Sequence of chain 2.A:
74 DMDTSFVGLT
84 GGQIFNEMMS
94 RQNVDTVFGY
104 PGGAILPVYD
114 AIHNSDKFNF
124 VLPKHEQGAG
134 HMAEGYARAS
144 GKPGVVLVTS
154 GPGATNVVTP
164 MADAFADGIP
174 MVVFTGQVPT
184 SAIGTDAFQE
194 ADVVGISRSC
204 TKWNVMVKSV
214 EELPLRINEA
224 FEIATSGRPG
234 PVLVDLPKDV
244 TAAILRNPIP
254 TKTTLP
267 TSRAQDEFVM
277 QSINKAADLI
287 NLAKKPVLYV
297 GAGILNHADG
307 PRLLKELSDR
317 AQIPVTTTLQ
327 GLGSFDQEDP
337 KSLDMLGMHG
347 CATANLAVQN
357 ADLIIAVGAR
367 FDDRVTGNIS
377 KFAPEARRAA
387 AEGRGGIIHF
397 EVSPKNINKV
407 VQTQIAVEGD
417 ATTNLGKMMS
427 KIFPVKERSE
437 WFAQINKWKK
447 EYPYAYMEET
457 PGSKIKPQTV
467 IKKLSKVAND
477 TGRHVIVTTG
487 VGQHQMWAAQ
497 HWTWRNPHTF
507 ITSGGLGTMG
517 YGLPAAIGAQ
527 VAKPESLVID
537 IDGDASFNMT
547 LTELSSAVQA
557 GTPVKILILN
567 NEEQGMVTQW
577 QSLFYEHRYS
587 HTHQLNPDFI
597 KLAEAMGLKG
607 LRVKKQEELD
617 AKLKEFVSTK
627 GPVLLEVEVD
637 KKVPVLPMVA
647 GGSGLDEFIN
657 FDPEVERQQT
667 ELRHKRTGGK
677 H

Sequence of chain 2.B:
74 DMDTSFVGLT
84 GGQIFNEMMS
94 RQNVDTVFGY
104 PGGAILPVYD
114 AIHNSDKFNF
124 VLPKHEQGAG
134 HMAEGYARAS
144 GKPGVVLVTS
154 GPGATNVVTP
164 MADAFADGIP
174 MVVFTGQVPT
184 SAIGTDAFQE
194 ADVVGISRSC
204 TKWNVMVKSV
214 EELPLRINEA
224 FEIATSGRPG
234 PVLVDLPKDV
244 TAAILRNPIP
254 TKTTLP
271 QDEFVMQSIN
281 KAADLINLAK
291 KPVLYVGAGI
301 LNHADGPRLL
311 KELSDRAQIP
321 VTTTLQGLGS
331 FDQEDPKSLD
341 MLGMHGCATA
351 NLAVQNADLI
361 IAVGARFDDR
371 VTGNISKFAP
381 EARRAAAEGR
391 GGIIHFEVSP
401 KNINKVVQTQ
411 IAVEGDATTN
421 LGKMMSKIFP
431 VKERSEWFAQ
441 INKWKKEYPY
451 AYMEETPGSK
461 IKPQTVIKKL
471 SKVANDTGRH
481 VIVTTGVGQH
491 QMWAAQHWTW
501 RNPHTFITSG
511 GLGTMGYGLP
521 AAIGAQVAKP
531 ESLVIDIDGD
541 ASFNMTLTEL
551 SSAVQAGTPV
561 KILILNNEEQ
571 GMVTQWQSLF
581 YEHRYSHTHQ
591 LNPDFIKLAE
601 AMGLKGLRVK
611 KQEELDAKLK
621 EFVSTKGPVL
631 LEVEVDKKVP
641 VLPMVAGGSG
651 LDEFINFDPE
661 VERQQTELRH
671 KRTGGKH

Binding-site contacts:
Ligand atom CM4 contacts residue VAL487 of chain 2.A at 3.9 Å (hydrophobic).
Ligand atom N4' contacts residue MET515 of chain 2.A at 3.7 Å.
Ligand atom CM4 contacts residue P231 of chain 2.H at 3.4 Å.
Ligand atom C4' contacts residue PRO155 of chain 2.B at 3.8 Å (hydrophobic).
Ligand atom C4' contacts residue GLY513 of chain 2.A at 3.6 Å.
Ligand atom N3 contacts residue MET515 of chain 2.A at 3.9 Å.
Ligand atom N3' contacts residue PRO155 of chain 2.B at 3.5 Å.
Ligand atom C6' contacts residue PRO104 of chain 2.B at 3.9 Å (hydrophobic).
Ligand atom C6' contacts residue MET515 of chain 2.A at 3.9 Å (hydrophobic).
Ligand atom C7' contacts residue PRO104 of chain 2.B at 3.8 Å (hydrophobic).
Ligand atom C2' contacts residue PRO155 of chain 2.B at 4.0 Å (hydrophobic).
Ligand atom CM2 contacts residue ASN159 of chain 2.B at 3.1 Å.
Ligand atom C5' contacts residue THR152 of chain 2.B at 4.0 Å.
Ligand atom C5' contacts residue MET515 of chain 2.A at 3.6 Å (hydrophobic).
Ligand atom C6' contacts residue TYR103 of chain 2.B at 3.8 Å (hydrophobic).
Ligand atom C7' contacts residue THR152 of chain 2.B at 3.9 Å.
Ligand atom N4' contacts residue GLN192 of chain 2.B at 3.1 Å (h-bond).
Ligand atom N1' contacts residue GLU129 of chain 2.B at 2.6 Å (salt-bridge).
Ligand atom N4' contacts residue PRO155 of chain 2.B at 4.0 Å.
Ligand atom C2 contacts residue P231 of chain 2.H at 3.5 Å.
Ligand atom C6' contacts residue THR152 of chain 2.B at 4.0 Å.
Ligand atom C4' contacts residue GLN192 of chain 2.B at 4.0 Å.
Ligand atom C4 contacts residue GLN192 of chain 2.B at 3.7 Å.
Ligand atom N1' contacts residue MET545 of chain 2.A at 3.4 Å.
Ligand atom C4' contacts residue MET515 of chain 2.A at 3.6 Å (hydrophobic).
Ligand atom CM2 contacts residue GLU129 of chain 2.B at 3.7 Å.
Ligand atom C2 contacts residue MET515 of chain 2.A at 3.4 Å (hydrophobic).
Ligand atom C7' contacts residue GLY105 of chain 2.B at 3.6 Å.
Ligand atom N4' contacts residue GLY513 of chain 2.A at 2.6 Å (h-bond).
Ligand atom C4 contacts residue P231 of chain 2.H at 3.9 Å.
Ligand atom N3' contacts residue MET515 of chain 2.A at 3.2 Å (h-bond).
Ligand atom CM2 contacts residue PRO155 of chain 2.B at 3.9 Å (hydrophobic).
Ligand atom C6' contacts residue GLU129 of chain 2.B at 3.1 Å.
Ligand atom CM2 contacts residue MET515 of chain 2.A at 3.8 Å (hydrophobic).
Ligand atom C2' contacts residue GLU129 of chain 2.B at 3.8 Å.
Ligand atom N3' contacts residue GLY513 of chain 2.A at 3.5 Å (h-bond).
Ligand atom C2' contacts residue MET515 of chain 2.A at 3.9 Å (hydrophobic).
Ligand atom C2' contacts residue MET545 of chain 2.A at 3.8 Å (hydrophobic).
Ligand atom C2 contacts residue VAL573 of chain 2.A at 3.3 Å (hydrophobic).
Ligand atom CM2 contacts residue MET545 of chain 2.A at 3.7 Å (hydrophobic).

A protein and the small-molecule ligand that binds it are described below.
Small molecule (SMILES): CCN(C)Cc1cnc(C)nc1N